Binding-site contacts:
Ligand atom O1P contacts residue ARG36 of chain 1.C at 2.8 Å (salt-bridge).
Ligand atom C4 contacts residue ARG36 of chain 1.C at 3.8 Å.
Ligand atom O2P contacts residue LYS40 of chain 1.C at 2.9 Å (salt-bridge).
Ligand atom C2 contacts residue ARG36 of chain 1.C at 3.9 Å.
Ligand atom P2' contacts residue THR37 of chain 1.C at 3.5 Å.
Ligand atom P2' contacts residue ASN35 of chain 1.C at 3.4 Å.
Ligand atom O3P contacts residue ARG36 of chain 1.C at 2.9 Å (salt-bridge).
Ligand atom O2' contacts residue ASN35 of chain 1.C at 3.5 Å (h-bond).
Ligand atom C8 contacts residue ARG36 of chain 1.C at 3.7 Å.
Ligand atom O2B contacts residue ALA14 of chain 1.C at 3.7 Å.
Ligand atom O3' contacts residue ASN35 of chain 1.C at 3.0 Å (h-bond).
Ligand atom N7 contacts residue ARG36 of chain 1.C at 3.5 Å (salt-bridge).
Ligand atom C5' contacts residue ALA14 of chain 1.C at 3.8 Å (hydrophobic).
Ligand atom P2' contacts residue ARG36 of chain 1.C at 3.6 Å.
Ligand atom C6 contacts residue ALA81 of chain 1.C at 3.5 Å (hydrophobic).
Ligand atom N1 contacts residue ALA81 of chain 1.C at 3.9 Å.
Ligand atom O3' contacts residue GLY12 of chain 1.C at 3.8 Å.
Ligand atom C5 contacts residue ALA81 of chain 1.C at 3.4 Å (hydrophobic).
Ligand atom C6 contacts residue ARG36 of chain 1.C at 3.1 Å.
Ligand atom O4' contacts residue GLN77 of chain 1.C at 3.0 Å (h-bond).
Ligand atom O1A contacts residue GLN77 of chain 1.C at 4.0 Å.
Ligand atom C4' contacts residue GLN77 of chain 1.C at 4.0 Å.
Ligand atom O3P contacts residue THR37 of chain 1.C at 2.5 Å (h-bond).
Ligand atom O3P contacts residue ASN35 of chain 1.C at 3.5 Å (h-bond).
Ligand atom N6 contacts residue ALA81 of chain 1.C at 3.6 Å.
Ligand atom O4' contacts residue VAL76 of chain 1.C at 3.4 Å.
Ligand atom N7 contacts residue ALA81 of chain 1.C at 3.5 Å.
Ligand atom O3' contacts residue MET13 of chain 1.C at 3.9 Å.
Ligand atom N1 contacts residue ARG36 of chain 1.C at 3.7 Å.
Ligand atom O2P contacts residue ASN35 of chain 1.C at 2.7 Å (h-bond).
Ligand atom O1B contacts residue ALA14 of chain 1.C at 3.6 Å.
Ligand atom N7 contacts residue GLN77 of chain 1.C at 4.0 Å.
Ligand atom C2 contacts residue THR85 of chain 1.C at 3.4 Å.
Ligand atom C8 contacts residue GLN77 of chain 1.C at 3.6 Å.
Ligand atom N6 contacts residue ARG36 of chain 1.C at 3.2 Å (salt-bridge).
Ligand atom C5 contacts residue ARG36 of chain 1.C at 3.4 Å.
Ligand atom N3 contacts residue THR85 of chain 1.C at 3.8 Å.
Ligand atom C1' contacts residue VAL76 of chain 1.C at 3.9 Å (hydrophobic).
Ligand atom O2P contacts residue THR37 of chain 1.C at 3.7 Å.
Ligand atom O3' contacts residue ALA14 of chain 1.C at 3.9 Å.

This protein binds this small molecule.
Small molecule (SMILES): Nc1ncnc2c1ncn2[C@@H]1O[C@H](CO[P](=O)(O)OP(=O)(O)O)[C@@H](O)[C@H]1OP(=O)(O)O

Sequence of chain 1.C:
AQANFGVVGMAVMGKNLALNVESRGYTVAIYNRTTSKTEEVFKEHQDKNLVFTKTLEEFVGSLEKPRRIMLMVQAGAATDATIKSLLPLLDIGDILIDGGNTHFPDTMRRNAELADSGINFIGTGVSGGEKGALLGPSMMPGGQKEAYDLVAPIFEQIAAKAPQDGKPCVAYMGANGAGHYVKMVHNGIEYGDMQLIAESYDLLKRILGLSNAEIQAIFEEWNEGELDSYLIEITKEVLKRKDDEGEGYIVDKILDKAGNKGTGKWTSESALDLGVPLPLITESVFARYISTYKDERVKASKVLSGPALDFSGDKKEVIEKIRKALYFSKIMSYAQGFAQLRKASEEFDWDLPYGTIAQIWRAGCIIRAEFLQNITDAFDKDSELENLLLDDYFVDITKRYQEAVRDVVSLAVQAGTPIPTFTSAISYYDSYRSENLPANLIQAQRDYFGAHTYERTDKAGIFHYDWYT